Binding-site contacts:
Ligand atom F28 contacts residue ILE135 of chain 1.B at 3.4 Å.
Ligand atom C10 contacts residue CYS79 of chain 1.B at 3.6 Å (hydrophobic).
Ligand atom S4 contacts residue PHE76 of chain 1.B at 3.3 Å.
Ligand atom F27 contacts residue MET158 of chain 1.B at 3.3 Å.
Ligand atom C34 contacts residue CYS79 of chain 1.B at 3.5 Å (hydrophobic).
Ligand atom C34 contacts residue SER83 of chain 1.B at 3.6 Å.
Ligand atom O13 contacts residue MET158 of chain 1.B at 3.4 Å (h-bond).
Ligand atom C33 contacts residue CYS79 of chain 1.B at 3.8 Å (hydrophobic).
Ligand atom F35 contacts residue GLN80 of chain 1.B at 3.7 Å.
Ligand atom C18 contacts residue LEU124 of chain 1.B at 3.9 Å (hydrophobic).
Ligand atom C1 contacts residue ILE75 of chain 1.B at 3.6 Å (hydrophobic).
Ligand atom F23 contacts residue ARG82 of chain 1.B at 3.3 Å.
Ligand atom F22 contacts residue SER83 of chain 1.B at 3.0 Å.
Ligand atom N11 contacts residue HIS243 of chain 1.B at 3.6 Å.
Ligand atom N7 contacts residue PHE76 of chain 1.B at 3.8 Å.
Ligand atom N7 contacts residue CYS79 of chain 1.B at 3.4 Å.
Ligand atom C3 contacts residue PHE157 of chain 1.B at 3.4 Å (hydrophobic).
Ligand atom O14 contacts residue HIS243 of chain 1.B at 3.6 Å.
Ligand atom F26 contacts residue CYS79 of chain 1.B at 3.5 Å.
Ligand atom F27 contacts residue VAL133 of chain 1.B at 3.7 Å.
Ligand atom C30 contacts residue PHE76 of chain 1.B at 3.4 Å (hydrophobic).
Ligand atom F24 contacts residue ILE120 of chain 1.B at 3.7 Å.
Ligand atom C31 contacts residue PHE76 of chain 1.B at 3.6 Å (hydrophobic).
Ligand atom O13 contacts residue HIS243 of chain 1.B at 3.8 Å.
Ligand atom C16 contacts residue SER83 of chain 1.B at 3.7 Å.
Ligand atom F35 contacts residue LEU263 of chain 1.B at 3.2 Å.
Ligand atom O13 contacts residue LYS161 of chain 1.B at 3.2 Å.
Ligand atom C32 contacts residue GLN80 of chain 1.B at 3.6 Å.
Ligand atom N7 contacts residue PHE157 of chain 1.B at 3.7 Å.
Ligand atom S4 contacts residue PHE157 of chain 1.B at 3.4 Å.
Ligand atom C6 contacts residue PHE157 of chain 1.B at 3.7 Å (hydrophobic).
Ligand atom C6 contacts residue CYS79 of chain 1.B at 3.6 Å (hydrophobic).
Ligand atom O14 contacts residue TYR121 of chain 1.B at 2.7 Å (h-bond).
Ligand atom C31 contacts residue GLN80 of chain 1.B at 3.6 Å.
Ligand atom F22 contacts residue ARG82 of chain 1.B at 3.0 Å.
Ligand atom N8 contacts residue CYS79 of chain 1.B at 3.3 Å.
Ligand atom C33 contacts residue SER83 of chain 1.B at 3.7 Å.
Ligand atom C9 contacts residue CYS79 of chain 1.B at 3.5 Å (hydrophobic).
Ligand atom C5 contacts residue ILE75 of chain 1.B at 3.6 Å (hydrophobic).
Ligand atom C29 contacts residue CYS79 of chain 1.B at 3.8 Å (hydrophobic).

Sequence of chain 1.B:
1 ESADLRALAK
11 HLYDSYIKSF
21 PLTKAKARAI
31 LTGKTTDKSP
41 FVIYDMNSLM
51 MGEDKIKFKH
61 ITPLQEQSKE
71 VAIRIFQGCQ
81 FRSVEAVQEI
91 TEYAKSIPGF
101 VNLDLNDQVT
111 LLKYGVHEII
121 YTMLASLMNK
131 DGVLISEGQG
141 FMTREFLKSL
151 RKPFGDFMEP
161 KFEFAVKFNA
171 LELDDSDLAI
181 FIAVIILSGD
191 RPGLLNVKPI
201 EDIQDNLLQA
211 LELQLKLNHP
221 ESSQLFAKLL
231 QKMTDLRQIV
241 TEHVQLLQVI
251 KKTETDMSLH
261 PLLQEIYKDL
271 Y

This small molecule binds to this protein.
Small molecule (SMILES): O=S(=O)(Nc1cc(-c2cccs2)nn1-c1ccc(F)cc1)c1cc(C(F)(F)F)cc(C(F)(F)F)c1